Sequence of chain 1.A:
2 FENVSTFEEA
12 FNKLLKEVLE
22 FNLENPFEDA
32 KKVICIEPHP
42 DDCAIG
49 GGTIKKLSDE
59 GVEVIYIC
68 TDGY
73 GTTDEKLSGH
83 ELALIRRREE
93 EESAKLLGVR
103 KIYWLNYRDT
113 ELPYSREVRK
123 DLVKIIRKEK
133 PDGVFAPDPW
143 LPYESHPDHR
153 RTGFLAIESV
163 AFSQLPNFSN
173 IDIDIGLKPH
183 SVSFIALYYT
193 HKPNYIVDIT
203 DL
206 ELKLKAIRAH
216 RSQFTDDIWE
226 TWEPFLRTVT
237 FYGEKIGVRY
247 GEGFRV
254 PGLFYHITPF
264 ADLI

A small-molecule ligand and the protein it binds are described below.
Small molecule (SMILES): CCCCCCO

Binding-site contacts:
Ligand atom CAA contacts residue LYS97 of chain 1.A at 4.1 Å.
Ligand atom CAA contacts residue VAL101 of chain 1.A at 4.2 Å (hydrophobic).
Ligand atom CAF contacts residue GLU93 of chain 1.A at 4.5 Å.
Ligand atom CAD contacts residue ILE104 of chain 1.A at 3.4 Å (hydrophobic).
Ligand atom CAC contacts residue ILE104 of chain 1.A at 4.2 Å (hydrophobic).
Ligand atom CAA contacts residue ALA96 of chain 1.A at 4.4 Å (hydrophobic).
Ligand atom CAG contacts residue GLU93 of chain 1.A at 4.1 Å.
Ligand atom CAG contacts residue ILE104 of chain 1.A at 3.8 Å (hydrophobic).
Ligand atom CAA contacts residue GLU93 of chain 1.A at 2.9 Å.
Ligand atom CAE contacts residue ARG102 of chain 1.A at 4.0 Å.
Ligand atom CAC contacts residue ARG102 of chain 1.A at 4.4 Å.
Ligand atom CAG contacts residue ARG102 of chain 1.A at 4.1 Å.
Ligand atom CAF contacts residue ARG102 of chain 1.A at 4.3 Å.
Ligand atom CAE contacts residue GLU93 of chain 1.A at 4.1 Å.
Ligand atom CAC contacts residue ALA96 of chain 1.A at 4.0 Å (hydrophobic).
Ligand atom CAC contacts residue VAL101 of chain 1.A at 3.6 Å (hydrophobic).
Ligand atom CAC contacts residue GLU93 of chain 1.A at 4.0 Å.
Ligand atom CAD contacts residue LYS103 of chain 1.A at 4.3 Å.
Ligand atom OAB contacts residue ILE104 of chain 1.A at 2.9 Å (h-bond).
Ligand atom OAB contacts residue ARG102 of chain 1.A at 4.2 Å.
Ligand atom CAG contacts residue LYS103 of chain 1.A at 4.4 Å.
Ligand atom OAB contacts residue LYS103 of chain 1.A at 3.4 Å.
Ligand atom CAF contacts residue ILE104 of chain 1.A at 4.3 Å (hydrophobic).